The small molecule below binds the protein below.
Small molecule (SMILES): O=C1NCC[C@H]1N1Cc2ccc(Cl)cc2[C@H](C(=O)Nc2cncc3ccccc23)C1

Binding-site contacts:
Ligand atom C18 contacts residue HIS41 of chain 1.A at 3.8 Å.
Ligand atom C11 contacts residue PHE140 of chain 1.A at 3.9 Å (hydrophobic).
Ligand atom N3 contacts residue DMS1 of chain 1.E at 3.5 Å.
Ligand atom N1 contacts residue CYS145 of chain 1.A at 3.9 Å.
Ligand atom C4 contacts residue GLN189 of chain 1.A at 3.5 Å.
Ligand atom CL contacts residue HIS41 of chain 1.A at 3.4 Å.
Ligand atom O1 contacts residue GLN189 of chain 1.A at 3.3 Å (h-bond).
Ligand atom C contacts residue MET165 of chain 1.A at 3.5 Å (hydrophobic).
Ligand atom C contacts residue MET49 of chain 1.A at 3.7 Å (hydrophobic).
Ligand atom O contacts residue MET165 of chain 1.A at 3.5 Å.
Ligand atom C22 contacts residue DMS1 of chain 1.E at 3.8 Å.
Ligand atom C15 contacts residue ASN142 of chain 1.A at 3.9 Å.
Ligand atom C11 contacts residue GLU166 of chain 1.A at 3.7 Å.
Ligand atom O contacts residue GLU166 of chain 1.A at 3.2 Å (salt-bridge).
Ligand atom C1 contacts residue MET49 of chain 1.A at 3.4 Å (hydrophobic).
Ligand atom C18 contacts residue HIS164 of chain 1.A at 3.4 Å.
Ligand atom C13 contacts residue ASN142 of chain 1.A at 3.7 Å.
Ligand atom C9 contacts residue HIS163 of chain 1.A at 3.1 Å.
Ligand atom C12 contacts residue GLU166 of chain 1.A at 3.3 Å.
Ligand atom CL contacts residue MET165 of chain 1.A at 3.7 Å.
Ligand atom C2 contacts residue MET49 of chain 1.A at 3.8 Å (hydrophobic).
Ligand atom C9 contacts residue GLU166 of chain 1.A at 3.8 Å.
Ligand atom O contacts residue DMS1 of chain 1.E at 3.6 Å.
Ligand atom N2 contacts residue HIS163 of chain 1.A at 2.6 Å (h-bond).
Ligand atom C14 contacts residue DMS1 of chain 1.E at 3.7 Å.
Ligand atom C12 contacts residue LEU141 of chain 1.A at 3.6 Å (hydrophobic).
Ligand atom C10 contacts residue LEU141 of chain 1.A at 3.7 Å (hydrophobic).
Ligand atom N2 contacts residue SER144 of chain 1.A at 3.6 Å.
Ligand atom C21 contacts residue DMS1 of chain 1.E at 3.7 Å.
Ligand atom C15 contacts residue DMS1 of chain 1.E at 3.8 Å.
Ligand atom C12 contacts residue PHE140 of chain 1.A at 3.5 Å (hydrophobic).
Ligand atom C11 contacts residue LEU141 of chain 1.A at 3.8 Å (hydrophobic).
Ligand atom C10 contacts residue PHE140 of chain 1.A at 3.4 Å (hydrophobic).
Ligand atom C10 contacts residue GLU166 of chain 1.A at 3.5 Å.
Ligand atom CL contacts residue ASP187 of chain 1.A at 3.4 Å.
Ligand atom C18 contacts residue MET165 of chain 1.A at 3.5 Å (hydrophobic).
Ligand atom CL contacts residue HIS164 of chain 1.A at 3.8 Å.
Ligand atom C10 contacts residue HIS163 of chain 1.A at 3.7 Å.
Ligand atom N2 contacts residue GLU166 of chain 1.A at 3.8 Å.
Ligand atom C12 contacts residue ASN142 of chain 1.A at 3.7 Å.

Sequence of chain 1.B:
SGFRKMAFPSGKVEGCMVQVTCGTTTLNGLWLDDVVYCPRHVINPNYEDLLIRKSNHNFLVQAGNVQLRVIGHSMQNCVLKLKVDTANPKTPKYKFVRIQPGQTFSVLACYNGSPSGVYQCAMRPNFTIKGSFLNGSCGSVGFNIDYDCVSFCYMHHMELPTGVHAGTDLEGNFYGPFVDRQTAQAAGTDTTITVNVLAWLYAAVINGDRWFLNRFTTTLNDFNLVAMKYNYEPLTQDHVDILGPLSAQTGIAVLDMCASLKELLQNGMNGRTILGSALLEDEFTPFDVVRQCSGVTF

Sequence of chain 1.A:
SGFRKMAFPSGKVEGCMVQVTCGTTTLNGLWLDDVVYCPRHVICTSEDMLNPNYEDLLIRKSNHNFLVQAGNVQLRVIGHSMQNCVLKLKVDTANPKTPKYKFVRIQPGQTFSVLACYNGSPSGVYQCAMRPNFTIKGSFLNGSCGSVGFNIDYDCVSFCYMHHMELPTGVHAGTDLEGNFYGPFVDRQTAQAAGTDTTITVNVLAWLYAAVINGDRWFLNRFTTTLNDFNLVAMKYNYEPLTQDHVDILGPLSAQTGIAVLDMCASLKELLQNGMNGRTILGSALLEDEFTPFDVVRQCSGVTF